Binding-site contacts:
Ligand atom C5 contacts residue ASN390 of chain 1.A at 3.6 Å.
Ligand atom C7 contacts residue NAG1 of chain 1.V at 4.5 Å.
Ligand atom N2 contacts residue ASN390 of chain 1.A at 2.8 Å (h-bond).
Ligand atom C5 contacts residue NAG1 of chain 1.V at 4.4 Å.
Ligand atom O7 contacts residue NAG1 of chain 1.V at 4.5 Å.
Ligand atom O5 contacts residue SER392 of chain 1.A at 3.2 Å (h-bond).
Ligand atom C8 contacts residue NAG1 of chain 1.U at 3.4 Å.
Ligand atom C7 contacts residue ASN390 of chain 1.A at 3.4 Å.
Ligand atom C1 contacts residue ASN390 of chain 1.A at 1.4 Å.
Ligand atom C6 contacts residue NAG1 of chain 1.U at 4.0 Å.
Ligand atom O6 contacts residue NAG1 of chain 1.U at 4.4 Å.
Ligand atom C8 contacts residue NAG1 of chain 1.V at 3.5 Å.
Ligand atom N2 contacts residue NAG1 of chain 1.U at 3.0 Å (h-bond).
Ligand atom O5 contacts residue NAG1 of chain 1.U at 4.3 Å.
Ligand atom O7 contacts residue ASN390 of chain 1.A at 3.8 Å.
Ligand atom C3 contacts residue NAG1 of chain 1.U at 4.1 Å.
Ligand atom C4 contacts residue ASN390 of chain 1.A at 4.2 Å.
Ligand atom C5 contacts residue SER392 of chain 1.A at 3.4 Å.
Ligand atom C6 contacts residue NAG1 of chain 1.V at 3.8 Å.
Ligand atom O3 contacts residue NAG1 of chain 1.U at 4.3 Å.
Ligand atom C3 contacts residue ASN390 of chain 1.A at 3.6 Å.
Ligand atom C7 contacts residue NAG1 of chain 1.U at 3.6 Å.
Ligand atom C6 contacts residue SER392 of chain 1.A at 3.9 Å.
Ligand atom C1 contacts residue NAG1 of chain 1.U at 4.2 Å.
Ligand atom O5 contacts residue ASN390 of chain 1.A at 2.4 Å (h-bond).
Ligand atom C1 contacts residue SER392 of chain 1.A at 3.4 Å.
Ligand atom C2 contacts residue ASN390 of chain 1.A at 2.4 Å.
Ligand atom C2 contacts residue NAG1 of chain 1.U at 4.0 Å.
Ligand atom C8 contacts residue ASN390 of chain 1.A at 4.4 Å.

A small-molecule ligand and the protein it binds are described below.
Small molecule (SMILES): CC(=O)N[C@H]1[C@H](O[C@H]2[C@H](O)[C@@H](NC(C)=O)CO[C@@H]2CO)O[C@H](CO)[C@@H](O)[C@@H]1O

Sequence of chain 1.A:
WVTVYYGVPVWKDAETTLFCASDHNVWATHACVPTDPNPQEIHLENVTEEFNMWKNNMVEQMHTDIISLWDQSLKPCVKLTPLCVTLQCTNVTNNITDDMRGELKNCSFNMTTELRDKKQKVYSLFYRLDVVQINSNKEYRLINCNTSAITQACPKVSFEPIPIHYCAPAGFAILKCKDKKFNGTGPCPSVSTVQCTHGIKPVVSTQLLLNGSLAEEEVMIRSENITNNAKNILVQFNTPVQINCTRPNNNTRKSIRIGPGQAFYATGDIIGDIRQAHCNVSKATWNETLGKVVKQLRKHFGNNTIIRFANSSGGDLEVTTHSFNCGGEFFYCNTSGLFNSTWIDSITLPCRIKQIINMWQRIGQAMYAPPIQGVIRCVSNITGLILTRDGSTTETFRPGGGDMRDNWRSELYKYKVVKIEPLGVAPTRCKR